Binding-site contacts:
Ligand atom CAX contacts residue LEU135 of chain 1.B at 3.5 Å (hydrophobic).
Ligand atom CAF contacts residue GLY87 of chain 1.B at 3.5 Å.
Ligand atom NAG contacts residue PHE83 of chain 1.B at 3.4 Å.
Ligand atom NAU contacts residue GLU82 of chain 1.B at 3.3 Å (salt-bridge).
Ligand atom CAY contacts residue PHE81 of chain 1.B at 3.6 Å (hydrophobic).
Ligand atom CAF contacts residue ILE15 of chain 1.B at 3.8 Å (hydrophobic).
Ligand atom CAR contacts residue VAL23 of chain 1.B at 3.9 Å (hydrophobic).
Ligand atom CAC contacts residue PHE83 of chain 1.B at 3.4 Å (hydrophobic).
Ligand atom CAX contacts residue ALA35 of chain 1.B at 3.6 Å (hydrophobic).
Ligand atom NAV contacts residue ALA35 of chain 1.B at 3.4 Å.
Ligand atom NAU contacts residue ALA35 of chain 1.B at 3.5 Å.
Ligand atom CAI contacts residue ILE15 of chain 1.B at 3.8 Å (hydrophobic).
Ligand atom CAE contacts residue ILE15 of chain 1.B at 3.5 Å (hydrophobic).
Ligand atom NAV contacts residue MET84 of chain 1.B at 3.7 Å.
Ligand atom CAT contacts residue ALA35 of chain 1.B at 3.7 Å (hydrophobic).
Ligand atom CAF contacts residue MET84 of chain 1.B at 3.3 Å (hydrophobic).
Ligand atom CBD contacts residue GLU85 of chain 1.B at 3.7 Å.
Ligand atom NAV contacts residue LEU135 of chain 1.B at 3.9 Å.
Ligand atom CBB contacts residue GLU85 of chain 1.B at 3.2 Å.
Ligand atom CAQ contacts residue VAL23 of chain 1.B at 3.7 Å (hydrophobic).
Ligand atom CAD contacts residue ILE15 of chain 1.B at 3.7 Å (hydrophobic).
Ligand atom CAW contacts residue LEU135 of chain 1.B at 3.6 Å (hydrophobic).
Ligand atom CAC contacts residue MET84 of chain 1.B at 3.3 Å (hydrophobic).
Ligand atom CAR contacts residue GLY16 of chain 1.B at 3.6 Å.
Ligand atom CAF contacts residue PHE83 of chain 1.B at 3.7 Å (hydrophobic).
Ligand atom CAC contacts residue GLY87 of chain 1.B at 3.5 Å.
Ligand atom NAG contacts residue MET84 of chain 1.B at 2.8 Å (h-bond).
Ligand atom CAW contacts residue ALA35 of chain 1.B at 3.8 Å (hydrophobic).
Ligand atom NAV contacts residue GLU82 of chain 1.B at 2.8 Å (salt-bridge).
Ligand atom CBB contacts residue HIS86 of chain 1.B at 3.6 Å.
Ligand atom CAT contacts residue LEU135 of chain 1.B at 3.6 Å (hydrophobic).
Ligand atom CAY contacts residue LEU135 of chain 1.B at 3.6 Å (hydrophobic).
Ligand atom CAH contacts residue LEU135 of chain 1.B at 3.7 Å (hydrophobic).
Ligand atom CAE contacts residue GLY87 of chain 1.B at 3.7 Å.
Ligand atom CBD contacts residue HIS86 of chain 1.B at 3.9 Å.
Ligand atom CAK contacts residue ILE15 of chain 1.B at 3.7 Å (hydrophobic).
Ligand atom CAL contacts residue ILE15 of chain 1.B at 3.3 Å (hydrophobic).
Ligand atom CBB contacts residue GLY87 of chain 1.B at 3.5 Å.
Ligand atom NAU contacts residue MET84 of chain 1.B at 3.1 Å (h-bond).
Ligand atom CAB contacts residue GLY87 of chain 1.B at 3.7 Å.

This small molecule binds to this protein.
Small molecule (SMILES): CCC(O)(CC)c1cc(OCCN2CCOCC2)c2cc(-c3n[nH]c4ccsc34)[nH]c2c1

Sequence of chain 1.B:
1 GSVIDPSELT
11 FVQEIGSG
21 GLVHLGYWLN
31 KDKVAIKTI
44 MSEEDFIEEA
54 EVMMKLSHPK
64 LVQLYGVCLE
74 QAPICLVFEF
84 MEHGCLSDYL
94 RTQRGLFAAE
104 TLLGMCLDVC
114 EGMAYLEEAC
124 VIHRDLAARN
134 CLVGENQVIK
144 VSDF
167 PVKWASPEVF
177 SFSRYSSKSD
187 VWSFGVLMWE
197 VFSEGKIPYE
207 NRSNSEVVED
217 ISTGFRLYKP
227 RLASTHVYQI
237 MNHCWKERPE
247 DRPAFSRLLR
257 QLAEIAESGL